A small-molecule ligand and the protein it binds are described below.
Small molecule (SMILES): CC(=O)N[C@@H]1[C@@H](O)[C@H](O)[C@@H](CO)O[C@H]1O

Sequence of chain 1.C:
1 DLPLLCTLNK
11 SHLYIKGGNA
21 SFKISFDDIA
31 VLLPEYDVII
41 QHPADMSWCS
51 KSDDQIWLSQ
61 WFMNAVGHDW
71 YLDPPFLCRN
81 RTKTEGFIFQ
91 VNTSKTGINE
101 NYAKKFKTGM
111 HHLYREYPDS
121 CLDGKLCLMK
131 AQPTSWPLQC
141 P

Binding-site contacts:
Ligand atom C3 contacts residue ASN19 of chain 1.C at 3.8 Å.
Ligand atom N2 contacts residue ASN19 of chain 1.C at 3.0 Å (h-bond).
Ligand atom C4 contacts residue ASN19 of chain 1.C at 4.2 Å.
Ligand atom C2 contacts residue ASN19 of chain 1.C at 2.5 Å.
Ligand atom C7 contacts residue ASN19 of chain 1.C at 3.8 Å.
Ligand atom C8 contacts residue ASN19 of chain 1.C at 4.0 Å.
Ligand atom O7 contacts residue ASN19 of chain 1.C at 3.7 Å.
Ligand atom C1 contacts residue ASN19 of chain 1.C at 1.4 Å.
Ligand atom C5 contacts residue ASN19 of chain 1.C at 3.6 Å.
Ligand atom O5 contacts residue ASN19 of chain 1.C at 2.3 Å (h-bond).